Binding-site contacts:
Ligand atom C2 contacts residue GLU61 of chain 1.B at 3.6 Å.
Ligand atom C8 contacts residue GLU61 of chain 1.B at 3.3 Å.
Ligand atom C3 contacts residue ASN213 of chain 1.B at 3.8 Å.
Ligand atom C8 contacts residue TYR212 of chain 1.B at 3.7 Å (hydrophobic).
Ligand atom C8 contacts residue NAG1 of chain 1.G at 3.9 Å.
Ligand atom C6 contacts residue ASN213 of chain 1.B at 4.2 Å.
Ligand atom C5 contacts residue ASN213 of chain 1.B at 3.6 Å.
Ligand atom C4 contacts residue ASN213 of chain 1.B at 4.2 Å.
Ligand atom O5 contacts residue ASN213 of chain 1.B at 2.3 Å (h-bond).
Ligand atom C2 contacts residue ASN213 of chain 1.B at 2.5 Å.
Ligand atom O6 contacts residue ASN213 of chain 1.B at 3.4 Å (h-bond).
Ligand atom C7 contacts residue ASN213 of chain 1.B at 3.6 Å.
Ligand atom C7 contacts residue TYR212 of chain 1.B at 3.7 Å (hydrophobic).
Ligand atom C1 contacts residue ASN213 of chain 1.B at 1.4 Å.
Ligand atom O7 contacts residue TYR212 of chain 1.B at 3.6 Å.
Ligand atom N2 contacts residue TYR212 of chain 1.B at 4.4 Å.
Ligand atom C1 contacts residue GLU61 of chain 1.B at 4.2 Å.
Ligand atom N2 contacts residue ASN213 of chain 1.B at 3.0 Å (h-bond).
Ligand atom O7 contacts residue ASN213 of chain 1.B at 3.9 Å.
Ligand atom C7 contacts residue GLU61 of chain 1.B at 3.4 Å.
Ligand atom N2 contacts residue GLU61 of chain 1.B at 2.7 Å (salt-bridge).
Ligand atom C8 contacts residue NAG2 of chain 1.G at 4.1 Å.

Sequence of chain 1.B:
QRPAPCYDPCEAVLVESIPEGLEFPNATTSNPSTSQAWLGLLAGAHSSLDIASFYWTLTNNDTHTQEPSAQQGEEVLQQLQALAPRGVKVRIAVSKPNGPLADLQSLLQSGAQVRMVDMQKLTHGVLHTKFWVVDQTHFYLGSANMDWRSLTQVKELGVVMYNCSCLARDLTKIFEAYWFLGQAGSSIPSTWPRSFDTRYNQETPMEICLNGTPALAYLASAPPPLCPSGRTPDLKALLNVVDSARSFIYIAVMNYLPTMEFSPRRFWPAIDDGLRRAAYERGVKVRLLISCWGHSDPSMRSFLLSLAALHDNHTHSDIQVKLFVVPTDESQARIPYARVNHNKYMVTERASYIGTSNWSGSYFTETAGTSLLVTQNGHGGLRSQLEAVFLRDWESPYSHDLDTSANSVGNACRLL

The protein below binds the small molecule below.
Small molecule (SMILES): CC(=O)N[C@H]1[C@H](O[C@H]2[C@H](O)[C@@H](NC(C)=O)CO[C@@H]2CO)O[C@H](CO)[C@@H](O[C@@H]2O[C@H](CO)[C@@H](O)[C@H](O)[C@@H]2O)[C@@H]1O